Sequence of chain 55.A:
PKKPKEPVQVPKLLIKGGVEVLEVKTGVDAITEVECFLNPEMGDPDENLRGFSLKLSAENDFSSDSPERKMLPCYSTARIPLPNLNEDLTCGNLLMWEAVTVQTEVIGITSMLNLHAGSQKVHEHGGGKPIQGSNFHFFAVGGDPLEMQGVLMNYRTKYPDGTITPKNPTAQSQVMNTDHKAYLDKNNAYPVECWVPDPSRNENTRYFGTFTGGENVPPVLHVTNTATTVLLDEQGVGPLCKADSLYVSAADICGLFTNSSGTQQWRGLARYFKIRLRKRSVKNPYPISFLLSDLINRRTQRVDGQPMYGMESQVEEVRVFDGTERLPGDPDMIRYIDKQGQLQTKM

Sequence of chain 55.E:
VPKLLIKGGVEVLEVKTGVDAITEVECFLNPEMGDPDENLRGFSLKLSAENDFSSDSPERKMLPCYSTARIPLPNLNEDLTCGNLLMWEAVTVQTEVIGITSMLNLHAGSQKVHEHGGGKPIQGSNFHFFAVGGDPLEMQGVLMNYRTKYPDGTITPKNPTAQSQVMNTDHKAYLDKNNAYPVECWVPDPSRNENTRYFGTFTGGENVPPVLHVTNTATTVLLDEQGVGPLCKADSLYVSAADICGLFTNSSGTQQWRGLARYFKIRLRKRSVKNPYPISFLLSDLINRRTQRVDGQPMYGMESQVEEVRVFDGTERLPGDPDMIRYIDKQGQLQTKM

Binding-site contacts:
Ligand atom O1A contacts residue SER274 of chain 55.A at 2.3 Å (h-bond).
Ligand atom C1 contacts residue LYS68 of chain 55.A at 3.8 Å.
Ligand atom N5 contacts residue ASN272 of chain 55.A at 3.1 Å (h-bond).
Ligand atom C7 contacts residue GLN278 of chain 55.A at 3.8 Å.
Ligand atom C9 contacts residue LEU67 of chain 55.A at 3.9 Å (hydrophobic).
Ligand atom C1 contacts residue SER274 of chain 55.A at 3.4 Å.
Ligand atom O8 contacts residue LYS68 of chain 55.A at 3.9 Å.
Ligand atom C11 contacts residue GLN278 of chain 55.A at 3.4 Å.
Ligand atom C11 contacts residue THR276 of chain 55.A at 3.7 Å.
Ligand atom C11 contacts residue PHE65 of chain 55.A at 3.7 Å (hydrophobic).
Ligand atom C10 contacts residue PHE75 of chain 55.B at 3.9 Å (hydrophobic).
Ligand atom O9 contacts residue LEU67 of chain 55.A at 3.2 Å.
Ligand atom O1A contacts residue THR276 of chain 55.A at 3.4 Å (h-bond).
Ligand atom C4 contacts residue ASN272 of chain 55.A at 4.0 Å.
Ligand atom O9 contacts residue LYS68 of chain 55.A at 2.8 Å (salt-bridge).
Ligand atom C6 contacts residue ASN272 of chain 55.A at 3.5 Å.
Ligand atom C11 contacts residue PHE75 of chain 55.B at 3.5 Å (hydrophobic).
Ligand atom O1B contacts residue THR276 of chain 55.A at 2.8 Å (h-bond).
Ligand atom C10 contacts residue GLN278 of chain 55.A at 4.0 Å.
Ligand atom O1B contacts residue LYS68 of chain 55.A at 3.7 Å.
Ligand atom N5 contacts residue GLN278 of chain 55.A at 3.7 Å.
Ligand atom O1A contacts residue LYS68 of chain 55.A at 3.2 Å (salt-bridge).
Ligand atom O8 contacts residue GLN278 of chain 55.A at 3.5 Å (h-bond).
Ligand atom C9 contacts residue LYS68 of chain 55.A at 3.8 Å.
Ligand atom C11 contacts residue ASN272 of chain 55.A at 3.4 Å.
Ligand atom C9 contacts residue GLN278 of chain 55.A at 3.2 Å.
Ligand atom C5 contacts residue ASN272 of chain 55.A at 3.9 Å.
Ligand atom C10 contacts residue ASN272 of chain 55.A at 3.7 Å.
Ligand atom C11 contacts residue PHE270 of chain 55.A at 3.8 Å (hydrophobic).
Ligand atom O8 contacts residue ASN272 of chain 55.A at 3.5 Å (h-bond).
Ligand atom C11 contacts residue HIS138 of chain 55.E at 3.4 Å.
Ligand atom C11 contacts residue LEU62 of chain 55.A at 4.0 Å (hydrophobic).
Ligand atom O10 contacts residue PHE75 of chain 55.B at 3.5 Å.
Ligand atom C1 contacts residue THR276 of chain 55.A at 3.5 Å.
Ligand atom O8 contacts residue THR276 of chain 55.A at 3.2 Å.
Ligand atom O1B contacts residue ASN272 of chain 55.A at 3.7 Å.
Ligand atom C10 contacts residue LEU62 of chain 55.A at 3.9 Å (hydrophobic).
Ligand atom O10 contacts residue LEU62 of chain 55.A at 3.6 Å.
Ligand atom O1B contacts residue SER274 of chain 55.A at 3.9 Å.
Ligand atom C8 contacts residue GLN278 of chain 55.A at 3.7 Å.

The small molecule below binds the protein below.
Small molecule (SMILES): CC(=O)N[C@H]1[C@H]([C@H](O)[C@H](O)CO)O[C@@](O[C@H](CO)[C@@H](O)[C@@H]2O[C@@H](C(=O)O)C[C@H](O)[C@H]2NC(C)=O)(C(=O)O)C[C@@H]1O

Sequence of chain 55.B:
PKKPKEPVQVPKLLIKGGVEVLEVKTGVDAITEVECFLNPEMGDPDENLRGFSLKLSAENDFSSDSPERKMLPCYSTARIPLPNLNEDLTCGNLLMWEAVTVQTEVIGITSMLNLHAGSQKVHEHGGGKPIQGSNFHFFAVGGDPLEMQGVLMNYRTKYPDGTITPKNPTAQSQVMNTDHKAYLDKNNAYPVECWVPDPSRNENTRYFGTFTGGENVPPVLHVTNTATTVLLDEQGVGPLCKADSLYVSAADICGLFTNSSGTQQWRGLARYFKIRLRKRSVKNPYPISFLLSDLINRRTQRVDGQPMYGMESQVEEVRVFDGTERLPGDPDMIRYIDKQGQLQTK